Binding-site contacts:
Ligand atom C7 contacts residue ASN1136 of chain 1.B at 4.0 Å.
Ligand atom C4 contacts residue ASN1136 of chain 1.B at 4.2 Å.
Ligand atom C3 contacts residue ASN1136 of chain 1.B at 3.8 Å.
Ligand atom N2 contacts residue ASN1136 of chain 1.B at 2.9 Å (h-bond).
Ligand atom C2 contacts residue ASN1136 of chain 1.B at 2.5 Å.
Ligand atom C5 contacts residue ASN1136 of chain 1.B at 3.7 Å.
Ligand atom C1 contacts residue ASN1136 of chain 1.B at 1.4 Å.
Ligand atom O5 contacts residue ASN1136 of chain 1.B at 2.4 Å (h-bond).

This small molecule binds to this protein.
Small molecule (SMILES): CC(=O)N[C@H]1[C@H](O[C@H]2[C@H](O)[C@@H](NC(C)=O)CO[C@@H]2CO)O[C@H](CO)[C@@H](O)[C@@H]1O

Sequence of chain 1.B:
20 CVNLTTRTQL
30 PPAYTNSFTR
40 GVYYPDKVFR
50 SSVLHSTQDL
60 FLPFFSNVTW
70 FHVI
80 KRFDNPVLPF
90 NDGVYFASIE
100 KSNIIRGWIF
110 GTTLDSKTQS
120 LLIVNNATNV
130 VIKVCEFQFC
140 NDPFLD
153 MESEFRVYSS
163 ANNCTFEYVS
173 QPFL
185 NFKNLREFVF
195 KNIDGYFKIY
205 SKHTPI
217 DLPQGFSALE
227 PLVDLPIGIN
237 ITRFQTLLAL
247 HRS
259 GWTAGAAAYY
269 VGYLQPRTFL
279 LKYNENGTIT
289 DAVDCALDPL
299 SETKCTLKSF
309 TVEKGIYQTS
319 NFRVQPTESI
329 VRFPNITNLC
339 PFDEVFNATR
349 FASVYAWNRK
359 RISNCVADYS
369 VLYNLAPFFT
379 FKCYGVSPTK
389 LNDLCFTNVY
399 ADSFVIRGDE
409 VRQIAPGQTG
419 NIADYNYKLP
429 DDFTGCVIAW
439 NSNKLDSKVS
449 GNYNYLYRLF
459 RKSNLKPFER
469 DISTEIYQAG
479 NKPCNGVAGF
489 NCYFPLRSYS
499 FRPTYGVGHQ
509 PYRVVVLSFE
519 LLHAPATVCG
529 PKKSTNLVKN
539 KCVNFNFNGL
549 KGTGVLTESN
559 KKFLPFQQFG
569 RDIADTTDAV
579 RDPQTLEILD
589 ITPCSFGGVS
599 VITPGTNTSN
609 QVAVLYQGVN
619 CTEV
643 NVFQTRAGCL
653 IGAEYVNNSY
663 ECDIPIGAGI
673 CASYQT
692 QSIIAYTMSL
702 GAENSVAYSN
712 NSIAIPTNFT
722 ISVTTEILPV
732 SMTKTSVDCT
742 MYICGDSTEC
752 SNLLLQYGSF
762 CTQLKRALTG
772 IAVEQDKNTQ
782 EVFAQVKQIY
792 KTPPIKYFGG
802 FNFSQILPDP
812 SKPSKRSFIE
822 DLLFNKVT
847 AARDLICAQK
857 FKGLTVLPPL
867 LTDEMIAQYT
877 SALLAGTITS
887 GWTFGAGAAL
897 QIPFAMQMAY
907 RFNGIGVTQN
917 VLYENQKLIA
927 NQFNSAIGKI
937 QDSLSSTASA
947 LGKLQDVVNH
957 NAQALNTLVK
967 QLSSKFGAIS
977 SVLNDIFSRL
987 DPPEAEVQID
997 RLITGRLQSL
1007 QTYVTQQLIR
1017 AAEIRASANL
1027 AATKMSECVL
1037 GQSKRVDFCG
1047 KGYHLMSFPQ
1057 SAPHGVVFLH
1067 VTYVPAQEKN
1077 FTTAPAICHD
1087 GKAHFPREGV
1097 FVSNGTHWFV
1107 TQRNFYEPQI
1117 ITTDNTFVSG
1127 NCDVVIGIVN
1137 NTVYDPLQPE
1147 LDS